Binding-site contacts:
Ligand atom C4 contacts residue TYR28 of chain 10.A at 3.5 Å (hydrophobic).
Ligand atom O1 contacts residue SER27 of chain 13.A at 4.2 Å.
Ligand atom C7 contacts residue LEU81 of chain 10.A at 4.4 Å (hydrophobic).
Ligand atom C1 contacts residue DIE1 of chain 13.G at 1.2 Å.
Ligand atom C5 contacts residue LEU24 of chain 10.A at 4.3 Å (hydrophobic).
Ligand atom C2 contacts residue DIE1 of chain 13.G at 0.7 Å.
Ligand atom C8 contacts residue DIE1 of chain 13.G at 0.5 Å.
Ligand atom C6 contacts residue DIE1 of chain 13.G at 0.5 Å.
Ligand atom C10 contacts residue ARG59 of chain 10.A at 3.9 Å.
Ligand atom C4 contacts residue SER27 of chain 10.A at 4.0 Å.
Ligand atom C5 contacts residue TYR28 of chain 10.A at 3.5 Å (hydrophobic).
Ligand atom C7 contacts residue TYR28 of chain 13.A at 4.5 Å (hydrophobic).
Ligand atom C6 contacts residue SER27 of chain 10.A at 3.7 Å.
Ligand atom C10 contacts residue ARG59 of chain 13.A at 3.6 Å.
Ligand atom C9 contacts residue GLU63 of chain 13.A at 4.3 Å.
Ligand atom C7 contacts residue LEU24 of chain 10.A at 4.2 Å (hydrophobic).
Ligand atom C9 contacts residue SER27 of chain 10.A at 3.8 Å.
Ligand atom C3 contacts residue LEU81 of chain 13.A at 4.2 Å (hydrophobic).
Ligand atom C5 contacts residue DIE1 of chain 13.G at 1.3 Å.
Ligand atom O1 contacts residue ARG59 of chain 10.A at 4.0 Å.
Ligand atom C3 contacts residue DIE1 of chain 13.G at 1.7 Å.
Ligand atom C9 contacts residue ARG59 of chain 13.A at 3.8 Å.
Ligand atom C4 contacts residue LEU24 of chain 10.A at 3.4 Å (hydrophobic).
Ligand atom C10 contacts residue DIE1 of chain 13.G at 2.8 Å.
Ligand atom C4 contacts residue DIE1 of chain 13.G at 1.5 Å.
Ligand atom C3 contacts residue LEU81 of chain 10.A at 3.7 Å (hydrophobic).
Ligand atom C8 contacts residue LEU24 of chain 10.A at 4.3 Å (hydrophobic).
Ligand atom C2 contacts residue LEU24 of chain 10.A at 4.3 Å (hydrophobic).
Ligand atom O1 contacts residue DIE1 of chain 13.G at 1.3 Å (h-bond).
Ligand atom C1 contacts residue ARG59 of chain 13.A at 4.5 Å.
Ligand atom C10 contacts residue ALA55 of chain 10.A at 4.0 Å (hydrophobic).
Ligand atom C9 contacts residue DIE1 of chain 13.G at 1.5 Å.
Ligand atom C3 contacts residue LEU24 of chain 10.A at 3.9 Å (hydrophobic).
Ligand atom C10 contacts residue GLU63 of chain 13.A at 4.3 Å.
Ligand atom C8 contacts residue SER27 of chain 13.A at 3.9 Å.
Ligand atom C10 contacts residue SER27 of chain 10.A at 3.2 Å.
Ligand atom O1 contacts residue ARG59 of chain 13.A at 3.5 Å.
Ligand atom C5 contacts residue SER27 of chain 10.A at 3.4 Å.
Ligand atom C7 contacts residue DIE1 of chain 13.G at 1.5 Å.

Sequence of chain 13.A:
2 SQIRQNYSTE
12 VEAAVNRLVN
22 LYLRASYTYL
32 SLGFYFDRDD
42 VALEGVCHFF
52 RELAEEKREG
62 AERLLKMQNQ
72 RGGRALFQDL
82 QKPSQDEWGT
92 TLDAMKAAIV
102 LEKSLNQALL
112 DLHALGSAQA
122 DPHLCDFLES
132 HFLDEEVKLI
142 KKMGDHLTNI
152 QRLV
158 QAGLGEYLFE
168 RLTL

This small molecule binds to this protein.
Small molecule (SMILES): CCc1cccc(CC)c1O

Sequence of chain 10.A:
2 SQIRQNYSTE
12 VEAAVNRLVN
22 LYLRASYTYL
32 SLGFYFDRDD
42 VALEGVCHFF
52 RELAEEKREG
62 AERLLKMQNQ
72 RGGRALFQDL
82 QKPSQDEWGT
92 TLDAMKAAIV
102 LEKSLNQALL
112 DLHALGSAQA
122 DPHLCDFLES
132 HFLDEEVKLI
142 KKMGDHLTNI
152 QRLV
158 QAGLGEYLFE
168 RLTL